Sequence of chain 1.D:
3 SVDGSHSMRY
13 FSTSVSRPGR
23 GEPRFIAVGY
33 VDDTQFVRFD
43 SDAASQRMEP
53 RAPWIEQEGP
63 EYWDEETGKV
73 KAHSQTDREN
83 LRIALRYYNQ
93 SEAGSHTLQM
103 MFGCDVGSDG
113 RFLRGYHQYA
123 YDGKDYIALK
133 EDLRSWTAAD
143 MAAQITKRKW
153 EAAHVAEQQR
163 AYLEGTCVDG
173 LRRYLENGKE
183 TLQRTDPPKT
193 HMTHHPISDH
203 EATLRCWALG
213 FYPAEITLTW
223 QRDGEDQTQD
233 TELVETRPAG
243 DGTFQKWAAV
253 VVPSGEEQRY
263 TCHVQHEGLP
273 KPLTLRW

Binding-site contacts:
Ligand atom O contacts residue TYR12 of chain 1.D at 3.3 Å.
Ligand atom CD1 contacts residue TYR12 of chain 1.D at 3.5 Å (hydrophobic).
Ligand atom C contacts residue LYS151 of chain 1.D at 3.1 Å.
Ligand atom CD2 contacts residue GLN161 of chain 1.D at 3.0 Å.
Ligand atom OH contacts residue THR168 of chain 1.D at 3.4 Å (h-bond).
Ligand atom CD2 contacts residue THR78 of chain 1.D at 3.4 Å.
Ligand atom O contacts residue TRP152 of chain 1.D at 3.1 Å (h-bond).
Ligand atom N contacts residue ASN82 of chain 1.D at 2.6 Å (h-bond).
Ligand atom O contacts residue TYR89 of chain 1.D at 2.8 Å (h-bond).
Ligand atom CA contacts residue THR148 of chain 1.D at 3.5 Å.
Ligand atom O contacts residue LYS71 of chain 1.D at 3.1 Å.
Ligand atom C contacts residue TYR12 of chain 1.D at 3.2 Å (hydrophobic).
Ligand atom CZ contacts residue HIS75 of chain 1.D at 3.4 Å.
Ligand atom O contacts residue TYR164 of chain 1.D at 2.7 Å (h-bond).
Ligand atom CA contacts residue GLU68 of chain 1.D at 3.5 Å.
Ligand atom N contacts residue GLU68 of chain 1.D at 2.8 Å (salt-bridge).
Ligand atom N contacts residue TYR176 of chain 1.D at 2.9 Å (h-bond).
Ligand atom C contacts residue ASN82 of chain 1.D at 3.4 Å.
Ligand atom CG contacts residue TYR176 of chain 1.D at 3.2 Å (hydrophobic).
Ligand atom ND2 contacts residue GLN161 of chain 1.D at 2.9 Å (h-bond).
Ligand atom OH contacts residue HIS75 of chain 1.D at 2.4 Å (h-bond).
Ligand atom OD1 contacts residue GLY172 of chain 1.D at 3.0 Å.
Ligand atom O contacts residue THR148 of chain 1.D at 2.8 Å (h-bond).
Ligand atom CE2 contacts residue HIS75 of chain 1.D at 3.4 Å.
Ligand atom CZ contacts residue TYR121 of chain 1.D at 3.4 Å (hydrophobic).
Ligand atom OD1 contacts residue TYR176 of chain 1.D at 2.9 Å (h-bond).
Ligand atom NH1 contacts residue GLN160 of chain 1.D at 2.8 Å (h-bond).
Ligand atom O contacts residue LYS151 of chain 1.D at 2.9 Å (salt-bridge).
Ligand atom N contacts residue TYR12 of chain 1.D at 3.4 Å (h-bond).
Ligand atom CB contacts residue PHE104 of chain 1.D at 3.5 Å (hydrophobic).
Ligand atom N contacts residue TYR12 of chain 1.D at 2.9 Å (h-bond).
Ligand atom CA contacts residue TYR12 of chain 1.D at 3.3 Å (hydrophobic).
Ligand atom O contacts residue LYS71 of chain 1.D at 3.3 Å.
Ligand atom CB contacts residue THR148 of chain 1.D at 3.4 Å.
Ligand atom CE2 contacts residue THR168 of chain 1.D at 3.2 Å.
Ligand atom CA contacts residue TYR176 of chain 1.D at 3.4 Å (hydrophobic).
Ligand atom CB contacts residue GLU68 of chain 1.D at 3.4 Å.
Ligand atom CA contacts residue ASN82 of chain 1.D at 3.2 Å.
Ligand atom O contacts residue ASN82 of chain 1.D at 3.5 Å (h-bond).
Ligand atom CD2 contacts residue ASN82 of chain 1.D at 3.3 Å.

The protein below binds the small molecule below.
Small molecule (SMILES): CC(C)C[C@H](NC(=O)[C@H](CCCN=C(N)N)NC(=O)[C@H](Cc1ccccc1)NC(=O)[C@H](CC(C)C)NC(=O)[C@H](Cc1ccc(O)cc1)NC(=O)[C@H](CC(N)=O)NC(=O)[C@H](Cc1ccc(O)cc1)NC(=O)[C@@H](N)CC(N)=O)C(=O)N[C@H](C=O)Cc1ccccc1